The small molecule below binds the protein below.
Small molecule (SMILES): [H]/N=C1/NC(=O)/C(=C\c2ccc(O)cc2)S1

Sequence of chain 1.B:
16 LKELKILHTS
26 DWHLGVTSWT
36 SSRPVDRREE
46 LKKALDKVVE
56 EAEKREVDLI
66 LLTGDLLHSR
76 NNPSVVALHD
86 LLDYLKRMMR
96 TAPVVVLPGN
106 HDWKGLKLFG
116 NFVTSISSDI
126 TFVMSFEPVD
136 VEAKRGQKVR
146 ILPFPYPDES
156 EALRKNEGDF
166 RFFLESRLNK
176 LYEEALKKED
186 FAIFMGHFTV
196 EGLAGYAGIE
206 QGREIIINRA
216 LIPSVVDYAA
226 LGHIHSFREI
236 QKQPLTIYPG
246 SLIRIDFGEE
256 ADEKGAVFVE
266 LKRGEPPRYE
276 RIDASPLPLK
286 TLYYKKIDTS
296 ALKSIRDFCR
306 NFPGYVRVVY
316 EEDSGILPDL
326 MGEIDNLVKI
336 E

Binding-site contacts:
Ligand atom CAN contacts residue HIS106 of chain 1.B at 3.8 Å.
Ligand atom CAG contacts residue HIS106 of chain 1.B at 3.4 Å.
Ligand atom NAI contacts residue ASP70 of chain 1.B at 2.7 Å (salt-bridge).
Ligand atom CAF contacts residue LEU71 of chain 1.B at 3.8 Å (hydrophobic).
Ligand atom OAC contacts residue VAL101 of chain 1.B at 3.1 Å.
Ligand atom CAL contacts residue LEU71 of chain 1.B at 3.5 Å (hydrophobic).
Ligand atom CAH contacts residue HIS106 of chain 1.B at 3.1 Å.
Ligand atom CAO contacts residue LEU72 of chain 1.B at 3.1 Å (hydrophobic).
Ligand atom CAM contacts residue ARG75 of chain 1.B at 3.7 Å.
Ligand atom SAJ contacts residue ARG75 of chain 1.B at 3.6 Å.
Ligand atom CAN contacts residue ASN105 of chain 1.B at 3.6 Å.
Ligand atom CAG contacts residue LEU72 of chain 1.B at 3.4 Å (hydrophobic).
Ligand atom CAO contacts residue HIS106 of chain 1.B at 3.5 Å.
Ligand atom OAB contacts residue ASP70 of chain 1.B at 2.6 Å (salt-bridge).
Ligand atom CAM contacts residue ASP70 of chain 1.B at 3.8 Å.
Ligand atom SAJ contacts residue LEU72 of chain 1.B at 2.9 Å (h-bond).
Ligand atom OAB contacts residue GLY104 of chain 1.B at 3.1 Å.
Ligand atom CAL contacts residue LEU72 of chain 1.B at 3.4 Å (hydrophobic).
Ligand atom OAB contacts residue ASN105 of chain 1.B at 3.4 Å (h-bond).
Ligand atom CAH contacts residue GLY104 of chain 1.B at 3.4 Å.
Ligand atom CAL contacts residue HIS106 of chain 1.B at 3.1 Å.
Ligand atom CAF contacts residue GLY69 of chain 1.B at 3.2 Å.
Ligand atom CAN contacts residue ASP70 of chain 1.B at 2.9 Å.
Ligand atom OAB contacts residue HIS106 of chain 1.B at 3.6 Å (h-bond).
Ligand atom CAF contacts residue GLY104 of chain 1.B at 3.3 Å.
Ligand atom CAE contacts residue LEU71 of chain 1.B at 3.4 Å (hydrophobic).
Ligand atom CAK contacts residue LEU71 of chain 1.B at 3.5 Å (hydrophobic).
Ligand atom CAH contacts residue GLY69 of chain 1.B at 3.3 Å.
Ligand atom CAF contacts residue PRO103 of chain 1.B at 3.4 Å (hydrophobic).
Ligand atom CAF contacts residue HIS106 of chain 1.B at 3.7 Å.
Ligand atom CAD contacts residue LEU72 of chain 1.B at 3.2 Å (hydrophobic).
Ligand atom NAA contacts residue ARG75 of chain 1.B at 3.2 Å.
Ligand atom CAH contacts residue ASP70 of chain 1.B at 3.8 Å.
Ligand atom CAD contacts residue HIS106 of chain 1.B at 3.1 Å.
Ligand atom CAG contacts residue LEU71 of chain 1.B at 3.7 Å (hydrophobic).
Ligand atom CAM contacts residue ASN105 of chain 1.B at 3.6 Å.
Ligand atom OAC contacts residue LEU71 of chain 1.B at 3.1 Å.
Ligand atom NAI contacts residue ASN105 of chain 1.B at 3.3 Å (h-bond).
Ligand atom CAH contacts residue LEU71 of chain 1.B at 3.5 Å (hydrophobic).
Ligand atom SAJ contacts residue SER74 of chain 1.B at 3.4 Å (h-bond).